The protein below binds the small molecule below.
Small molecule (SMILES): Nc1ncnc2c1ncn2[C@@H]1O[C@H](CO[P](=O)(O)O[P](=O)(O)NP(=O)(O)O)[C@@H](O)[C@H]1O

Binding-site contacts:
Ligand atom O1G contacts residue GLY1135 of chain 1.K at 3.8 Å.
Ligand atom N7 contacts residue LEU758 of chain 1.K at 3.5 Å (h-bond).
Ligand atom C2' contacts residue GLU796 of chain 1.K at 3.5 Å.
Ligand atom N3B contacts residue MG1 of chain 1.M at 2.2 Å.
Ligand atom N7 contacts residue GLN733 of chain 1.K at 3.0 Å (h-bond).
Ligand atom O2A contacts residue VAL762 of chain 1.K at 3.8 Å.
Ligand atom PG contacts residue MG1 of chain 1.M at 2.6 Å.
Ligand atom O5' contacts residue ASN1137 of chain 1.K at 3.1 Å (h-bond).
Ligand atom O1B contacts residue LYS760 of chain 1.K at 2.9 Å (salt-bridge).
Ligand atom PB contacts residue MG1 of chain 1.M at 2.5 Å.
Ligand atom C3' contacts residue GLU796 of chain 1.K at 3.5 Å.
Ligand atom N6 contacts residue GLN733 of chain 1.K at 3.2 Å (h-bond).
Ligand atom O1B contacts residue GLY757 of chain 1.K at 3.5 Å (h-bond).
Ligand atom O2B contacts residue THR761 of chain 1.K at 2.5 Å (h-bond).
Ligand atom O3G contacts residue MET756 of chain 1.K at 3.1 Å.
Ligand atom O1G contacts residue MG1 of chain 1.M at 3.6 Å.
Ligand atom O3A contacts residue GLY757 of chain 1.K at 3.6 Å.
Ligand atom O2' contacts residue GLU796 of chain 1.K at 2.9 Å (salt-bridge).
Ligand atom C8 contacts residue LEU758 of chain 1.K at 3.3 Å (hydrophobic).
Ligand atom O1G contacts residue ARG1162 of chain 1.K at 2.5 Å (salt-bridge).
Ligand atom O2G contacts residue LYS760 of chain 1.K at 3.4 Å (salt-bridge).
Ligand atom O3G contacts residue GLY757 of chain 1.K at 2.6 Å (h-bond).
Ligand atom O1A contacts residue THR761 of chain 1.K at 3.1 Å (h-bond).
Ligand atom O2G contacts residue MG1 of chain 1.M at 2.1 Å.
Ligand atom C5' contacts residue GLY757 of chain 1.K at 3.3 Å.
Ligand atom O1B contacts residue MG1 of chain 1.M at 3.1 Å.
Ligand atom C5' contacts residue ARG1165 of chain 1.K at 3.3 Å.
Ligand atom O3G contacts residue ARG1165 of chain 1.K at 3.7 Å.
Ligand atom O1G contacts residue LEU1134 of chain 1.K at 3.2 Å (h-bond).
Ligand atom O5' contacts residue ARG1165 of chain 1.K at 2.9 Å (salt-bridge).
Ligand atom O2G contacts residue GLU877 of chain 1.K at 2.8 Å (salt-bridge).
Ligand atom N7 contacts residue ILE1166 of chain 1.K at 3.7 Å.
Ligand atom C8 contacts residue ILE1166 of chain 1.K at 3.5 Å (hydrophobic).
Ligand atom O2A contacts residue LEU758 of chain 1.K at 3.6 Å.
Ligand atom C8 contacts residue VAL762 of chain 1.K at 3.7 Å (hydrophobic).
Ligand atom O3' contacts residue GLU796 of chain 1.K at 3.8 Å.
Ligand atom N6 contacts residue THR728 of chain 1.K at 3.6 Å.
Ligand atom O3G contacts residue LYS760 of chain 1.K at 3.3 Å (salt-bridge).
Ligand atom O1G contacts residue ARG1165 of chain 1.K at 3.4 Å (salt-bridge).
Ligand atom O2B contacts residue MG1 of chain 1.M at 2.2 Å.

Sequence of chain 1.K:
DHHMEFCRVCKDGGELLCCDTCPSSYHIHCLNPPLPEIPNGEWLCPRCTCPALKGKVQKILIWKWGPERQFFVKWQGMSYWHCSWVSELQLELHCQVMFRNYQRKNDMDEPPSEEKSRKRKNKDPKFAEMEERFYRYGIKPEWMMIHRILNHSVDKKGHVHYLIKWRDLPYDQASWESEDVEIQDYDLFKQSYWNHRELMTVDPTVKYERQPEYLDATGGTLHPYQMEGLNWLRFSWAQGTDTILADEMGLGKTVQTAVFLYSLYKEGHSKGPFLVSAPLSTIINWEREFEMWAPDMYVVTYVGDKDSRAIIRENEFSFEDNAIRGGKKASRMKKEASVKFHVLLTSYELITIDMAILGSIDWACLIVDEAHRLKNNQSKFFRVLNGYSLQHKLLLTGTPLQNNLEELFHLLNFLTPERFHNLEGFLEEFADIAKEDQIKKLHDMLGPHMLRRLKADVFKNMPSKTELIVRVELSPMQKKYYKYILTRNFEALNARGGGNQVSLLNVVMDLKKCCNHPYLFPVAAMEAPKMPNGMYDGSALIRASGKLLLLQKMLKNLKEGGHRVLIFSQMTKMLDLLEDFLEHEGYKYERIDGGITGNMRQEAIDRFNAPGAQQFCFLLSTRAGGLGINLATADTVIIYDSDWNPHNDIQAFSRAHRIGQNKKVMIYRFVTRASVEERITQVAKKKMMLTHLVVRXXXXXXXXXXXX